Sequence of chain 1.A:
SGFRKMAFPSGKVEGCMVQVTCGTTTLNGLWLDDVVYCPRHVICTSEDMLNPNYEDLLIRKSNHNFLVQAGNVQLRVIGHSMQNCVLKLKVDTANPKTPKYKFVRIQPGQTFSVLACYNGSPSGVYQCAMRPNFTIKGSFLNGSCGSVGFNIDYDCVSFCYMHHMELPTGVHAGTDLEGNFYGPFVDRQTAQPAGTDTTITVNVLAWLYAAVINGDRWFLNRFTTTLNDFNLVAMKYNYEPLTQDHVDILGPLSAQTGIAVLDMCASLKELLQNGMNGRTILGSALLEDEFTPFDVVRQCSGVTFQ

Sequence of chain 2.A:
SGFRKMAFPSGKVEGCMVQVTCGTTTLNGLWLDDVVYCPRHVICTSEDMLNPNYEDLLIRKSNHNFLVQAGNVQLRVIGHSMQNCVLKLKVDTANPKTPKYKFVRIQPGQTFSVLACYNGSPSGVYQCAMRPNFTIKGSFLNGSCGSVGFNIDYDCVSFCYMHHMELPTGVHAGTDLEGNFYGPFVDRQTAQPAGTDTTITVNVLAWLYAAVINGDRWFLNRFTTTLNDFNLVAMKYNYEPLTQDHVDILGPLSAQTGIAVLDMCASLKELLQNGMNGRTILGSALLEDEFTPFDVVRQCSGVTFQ

A small-molecule ligand and the protein it binds are described below.
Small molecule (SMILES): [H]/N=C/[C@H](C[C@@H]1CCNC1=O)NC(=O)[C@@H]1[C@@H]2[C@H](CN1C(=O)[C@@H](NC(=O)C(F)(F)F)C(C)(C)C)C2(C)C

Binding-site contacts:
Ligand atom C22 contacts residue MET165 of chain 2.A at 3.4 Å (hydrophobic).
Ligand atom O1 contacts residue GLU166 of chain 2.A at 3.4 Å.
Ligand atom F1 contacts residue LEU167 of chain 2.A at 3.7 Å.
Ligand atom F3 contacts residue GLN192 of chain 2.A at 3.6 Å.
Ligand atom C20 contacts residue TYR54 of chain 2.A at 3.7 Å (hydrophobic).
Ligand atom N2 contacts residue PHE140 of chain 2.A at 3.3 Å (h-bond).
Ligand atom N5 contacts residue SER144 of chain 2.A at 3.5 Å (h-bond).
Ligand atom C19 contacts residue ARG188 of chain 2.A at 3.7 Å.
Ligand atom F1 contacts residue GLU166 of chain 2.A at 3.3 Å.
Ligand atom N1 contacts residue HIS164 of chain 2.A at 2.9 Å (h-bond).
Ligand atom C10 contacts residue GLN189 of chain 2.A at 3.5 Å.
Ligand atom F1 contacts residue PRO168 of chain 2.A at 3.2 Å.
Ligand atom F3 contacts residue MET165 of chain 2.A at 3.1 Å.
Ligand atom C22 contacts residue GLU166 of chain 2.A at 3.4 Å.
Ligand atom C1 contacts residue HIS164 of chain 2.A at 3.7 Å.
Ligand atom N1 contacts residue CYS145 of chain 2.A at 3.0 Å (h-bond).
Ligand atom C21 contacts residue GLU166 of chain 2.A at 3.6 Å.
Ligand atom C2 contacts residue CYS145 of chain 2.A at 2.8 Å (hydrophobic).
Ligand atom O1 contacts residue HIS163 of chain 2.A at 2.8 Å (h-bond).
Ligand atom C20 contacts residue HIS41 of chain 2.A at 3.6 Å.
Ligand atom O3 contacts residue MET165 of chain 2.A at 3.3 Å.
Ligand atom C3 contacts residue CYS145 of chain 2.A at 1.8 Å (hydrophobic).
Ligand atom F3 contacts residue THR190 of chain 2.A at 3.0 Å.
Ligand atom N4 contacts residue GLU166 of chain 2.A at 2.7 Å (salt-bridge).
Ligand atom F2 contacts residue GLU166 of chain 2.A at 2.8 Å.
Ligand atom O4 contacts residue GLN189 of chain 2.A at 3.2 Å.
Ligand atom N2 contacts residue GLU166 of chain 2.A at 3.0 Å (salt-bridge).
Ligand atom C6 contacts residue ASN142 of chain 2.A at 3.5 Å.
Ligand atom O3 contacts residue GLU166 of chain 2.A at 2.9 Å (salt-bridge).
Ligand atom F2 contacts residue LEU167 of chain 2.A at 3.7 Å.
Ligand atom C23 contacts residue GLU166 of chain 2.A at 3.3 Å.
Ligand atom N5 contacts residue GLY143 of chain 2.A at 3.4 Å (h-bond).
Ligand atom F2 contacts residue MET165 of chain 2.A at 2.9 Å.
Ligand atom C8 contacts residue GLU166 of chain 2.A at 3.4 Å.
Ligand atom C4 contacts residue CYS145 of chain 2.A at 3.3 Å (hydrophobic).
Ligand atom O1 contacts residue PHE140 of chain 2.A at 3.4 Å.
Ligand atom C9 contacts residue HIS164 of chain 2.A at 3.5 Å.
Ligand atom O1 contacts residue HIS172 of chain 2.A at 3.6 Å.
Ligand atom C20 contacts residue MET49 of chain 2.A at 3.6 Å (hydrophobic).
Ligand atom N5 contacts residue CYS145 of chain 2.A at 2.7 Å (h-bond).